This small molecule binds to this protein.
Small molecule (SMILES): O=C(O)[C@]1(O)C[C@H](CP(=O)(O)O)[C@@H](O)[C@H](O)C1

Sequence of chain 2.A:
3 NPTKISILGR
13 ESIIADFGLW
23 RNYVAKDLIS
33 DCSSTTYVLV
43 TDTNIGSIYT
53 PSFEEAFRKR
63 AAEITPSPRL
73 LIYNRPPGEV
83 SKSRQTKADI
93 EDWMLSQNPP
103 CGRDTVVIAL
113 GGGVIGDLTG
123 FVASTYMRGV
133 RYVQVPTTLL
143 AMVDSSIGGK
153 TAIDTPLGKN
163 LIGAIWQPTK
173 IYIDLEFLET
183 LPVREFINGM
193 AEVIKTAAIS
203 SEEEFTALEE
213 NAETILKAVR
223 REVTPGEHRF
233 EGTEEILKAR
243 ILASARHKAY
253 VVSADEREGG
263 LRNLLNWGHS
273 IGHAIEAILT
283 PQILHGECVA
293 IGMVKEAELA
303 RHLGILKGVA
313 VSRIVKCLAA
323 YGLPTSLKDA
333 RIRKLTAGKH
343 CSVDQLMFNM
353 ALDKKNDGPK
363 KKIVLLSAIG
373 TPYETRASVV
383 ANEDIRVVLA

Binding-site contacts:
Ligand atom O92 contacts residue ARG130 of chain 2.A at 3.0 Å (salt-bridge).
Ligand atom O93 contacts residue ASN268 of chain 1.A at 3.1 Å (h-bond).
Ligand atom O93 contacts residue LYS356 of chain 1.A at 3.7 Å.
Ligand atom O5 contacts residue HIS271 of chain 1.A at 2.8 Å (h-bond).
Ligand atom O5 contacts residue ZN1 of chain 1.C at 2.3 Å.
Ligand atom C4 contacts residue LYS197 of chain 1.A at 3.7 Å.
Ligand atom C5 contacts residue HIS271 of chain 1.A at 3.6 Å.
Ligand atom C8 contacts residue LYS152 of chain 1.A at 3.5 Å.
Ligand atom C1 contacts residue ARG264 of chain 1.A at 3.5 Å.
Ligand atom O5 contacts residue NAD1 of chain 1.F at 3.6 Å.
Ligand atom C3 contacts residue ASP146 of chain 1.A at 3.5 Å.
Ligand atom O11 contacts residue ARG264 of chain 1.A at 2.7 Å (salt-bridge).
Ligand atom O2 contacts residue ASN268 of chain 1.A at 3.1 Å (h-bond).
Ligand atom O92 contacts residue LYS356 of chain 1.A at 3.1 Å (salt-bridge).
Ligand atom C4 contacts residue ASP146 of chain 1.A at 3.6 Å.
Ligand atom C4 contacts residue HIS271 of chain 1.A at 3.2 Å.
Ligand atom O2 contacts residue LYS152 of chain 1.A at 3.7 Å.
Ligand atom O5 contacts residue HIS287 of chain 1.A at 3.2 Å (h-bond).
Ligand atom C6 contacts residue ASN268 of chain 1.A at 3.6 Å.
Ligand atom O91 contacts residue LYS152 of chain 1.A at 2.7 Å (salt-bridge).
Ligand atom O4 contacts residue GLU194 of chain 1.A at 2.8 Å (salt-bridge).
Ligand atom O2 contacts residue LEU267 of chain 1.A at 3.4 Å (h-bond).
Ligand atom O4 contacts residue ASP146 of chain 1.A at 2.6 Å (salt-bridge).
Ligand atom C3 contacts residue LYS197 of chain 1.A at 3.7 Å.
Ligand atom C5 contacts residue ZN1 of chain 1.C at 3.1 Å.
Ligand atom C5 contacts residue NAD1 of chain 1.F at 3.5 Å.
Ligand atom O11 contacts residue LEU267 of chain 1.A at 3.7 Å.
Ligand atom O4 contacts residue ZN1 of chain 1.C at 2.4 Å.
Ligand atom O12 contacts residue ARG264 of chain 1.A at 3.0 Å (salt-bridge).
Ligand atom P1 contacts residue ARG130 of chain 2.A at 3.7 Å.
Ligand atom O4 contacts residue LYS197 of chain 1.A at 3.0 Å (salt-bridge).
Ligand atom C3 contacts residue LEU267 of chain 1.A at 3.3 Å (hydrophobic).
Ligand atom O91 contacts residue ARG130 of chain 2.A at 3.1 Å (salt-bridge).
Ligand atom O12 contacts residue LYS250 of chain 1.A at 2.6 Å (salt-bridge).
Ligand atom O92 contacts residue ASN162 of chain 1.A at 3.0 Å (h-bond).
Ligand atom O11 contacts residue LYS152 of chain 1.A at 3.3 Å (salt-bridge).
Ligand atom O93 contacts residue HIS275 of chain 1.A at 2.9 Å.
Ligand atom C4 contacts residue LEU267 of chain 1.A at 3.5 Å (hydrophobic).
Ligand atom C4 contacts residue ZN1 of chain 1.C at 3.2 Å.
Ligand atom O4 contacts residue HIS271 of chain 1.A at 3.0 Å (h-bond).

Sequence of chain 1.A:
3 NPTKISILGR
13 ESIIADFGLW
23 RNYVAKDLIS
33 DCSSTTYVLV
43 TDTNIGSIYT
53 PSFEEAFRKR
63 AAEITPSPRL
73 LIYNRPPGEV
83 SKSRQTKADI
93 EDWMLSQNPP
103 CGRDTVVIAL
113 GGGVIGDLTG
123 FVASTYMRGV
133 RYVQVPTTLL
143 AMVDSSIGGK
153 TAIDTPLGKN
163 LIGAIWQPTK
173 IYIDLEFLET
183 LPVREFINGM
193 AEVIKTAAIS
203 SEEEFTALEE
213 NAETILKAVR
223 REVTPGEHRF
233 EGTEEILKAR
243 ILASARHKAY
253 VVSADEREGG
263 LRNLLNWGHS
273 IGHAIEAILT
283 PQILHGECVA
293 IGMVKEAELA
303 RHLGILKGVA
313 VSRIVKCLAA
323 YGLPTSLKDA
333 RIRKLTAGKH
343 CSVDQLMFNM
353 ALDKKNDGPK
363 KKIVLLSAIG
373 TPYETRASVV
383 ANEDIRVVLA